This protein binds this small molecule.
Small molecule (SMILES): CN(Cc1cnc2nc(N)nc(N)c2n1)c1ccc(C(=O)N[C@@H](CCC(=O)O)C(=O)O)cc1

Binding-site contacts:
Ligand atom NA2 contacts residue SER95 of chain 1.D at 2.8 Å (h-bond).
Ligand atom NA4 contacts residue TYR174 of chain 1.D at 2.7 Å (h-bond).
Ligand atom N3 contacts residue PHE97 of chain 1.D at 3.5 Å.
Ligand atom C9 contacts residue LEU208 of chain 1.D at 3.6 Å (hydrophobic).
Ligand atom N8 contacts residue ARG14 of chain 1.D at 3.2 Å (salt-bridge).
Ligand atom C4 contacts residue NAP1 of chain 1.O at 3.6 Å.
Ligand atom C13 contacts residue PRO210 of chain 1.D at 3.6 Å (hydrophobic).
Ligand atom NA4 contacts residue NAP1 of chain 1.O at 3.5 Å.
Ligand atom C12 contacts residue PHE97 of chain 1.D at 3.6 Å (hydrophobic).
Ligand atom NA2 contacts residue PHE97 of chain 1.D at 3.4 Å.
Ligand atom C8A contacts residue PHE97 of chain 1.D at 3.6 Å (hydrophobic).
Ligand atom NA2 contacts residue NAP1 of chain 1.O at 3.3 Å (h-bond).
Ligand atom N10 contacts residue NAP1 of chain 1.O at 3.8 Å.
Ligand atom C6 contacts residue LEU208 of chain 1.D at 3.7 Å (hydrophobic).
Ligand atom C7 contacts residue LEU208 of chain 1.D at 3.3 Å (hydrophobic).
Ligand atom C4A contacts residue PHE97 of chain 1.D at 3.7 Å (hydrophobic).
Ligand atom C7 contacts residue NAP1 of chain 1.O at 3.6 Å.
Ligand atom C12 contacts residue MET213 of chain 1.D at 3.5 Å (hydrophobic).
Ligand atom C7 contacts residue ARG14 of chain 1.D at 3.4 Å.
Ligand atom O2 contacts residue PRO99 of chain 1.D at 3.4 Å.
Ligand atom C4 contacts residue PHE97 of chain 1.D at 3.5 Å (hydrophobic).
Ligand atom N5 contacts residue PHE97 of chain 1.D at 3.8 Å.
Ligand atom CM contacts residue NAP1 of chain 1.O at 3.5 Å.
Ligand atom C4 contacts residue TYR174 of chain 1.D at 3.6 Å (hydrophobic).
Ligand atom C4A contacts residue NAP1 of chain 1.O at 3.6 Å.
Ligand atom C8A contacts residue NAP1 of chain 1.O at 3.3 Å.
Ligand atom C13 contacts residue PHE97 of chain 1.D at 3.6 Å (hydrophobic).
Ligand atom NA4 contacts residue PHE97 of chain 1.D at 3.5 Å.
Ligand atom C2 contacts residue NAP1 of chain 1.O at 3.4 Å.
Ligand atom N8 contacts residue NAP1 of chain 1.O at 3.3 Å (h-bond).
Ligand atom C2 contacts residue PHE97 of chain 1.D at 3.4 Å (hydrophobic).
Ligand atom OE2 contacts residue MET213 of chain 1.D at 3.4 Å.
Ligand atom C16 contacts residue TRP221 of chain 1.D at 3.5 Å (hydrophobic).
Ligand atom N1 contacts residue NAP1 of chain 1.O at 2.8 Å (h-bond).
Ligand atom C6 contacts residue NAP1 of chain 1.O at 3.3 Å.
Ligand atom N5 contacts residue NAP1 of chain 1.O at 3.2 Å.
Ligand atom N1 contacts residue PHE97 of chain 1.D at 3.7 Å.
Ligand atom C9 contacts residue NAP1 of chain 1.O at 3.2 Å.
Ligand atom N3 contacts residue TYR174 of chain 1.D at 3.6 Å (h-bond).
Ligand atom N3 contacts residue NAP1 of chain 1.O at 2.7 Å (h-bond).

Sequence of chain 1.D:
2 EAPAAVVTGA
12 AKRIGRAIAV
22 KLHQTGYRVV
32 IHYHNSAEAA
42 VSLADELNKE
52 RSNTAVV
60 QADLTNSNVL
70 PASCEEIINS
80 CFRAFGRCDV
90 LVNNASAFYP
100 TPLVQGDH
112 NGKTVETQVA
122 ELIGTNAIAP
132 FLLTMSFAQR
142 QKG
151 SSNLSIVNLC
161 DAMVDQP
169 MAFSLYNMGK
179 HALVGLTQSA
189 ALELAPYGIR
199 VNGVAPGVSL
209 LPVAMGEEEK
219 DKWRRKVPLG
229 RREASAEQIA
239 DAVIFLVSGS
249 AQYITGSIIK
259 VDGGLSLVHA